A small-molecule ligand and the protein it binds are described below.
Small molecule (SMILES): CC(=O)N[C@@H]1[C@@H](O)[C@H](O)[C@@H](CO)O[C@H]1O

Sequence of chain 1.B:
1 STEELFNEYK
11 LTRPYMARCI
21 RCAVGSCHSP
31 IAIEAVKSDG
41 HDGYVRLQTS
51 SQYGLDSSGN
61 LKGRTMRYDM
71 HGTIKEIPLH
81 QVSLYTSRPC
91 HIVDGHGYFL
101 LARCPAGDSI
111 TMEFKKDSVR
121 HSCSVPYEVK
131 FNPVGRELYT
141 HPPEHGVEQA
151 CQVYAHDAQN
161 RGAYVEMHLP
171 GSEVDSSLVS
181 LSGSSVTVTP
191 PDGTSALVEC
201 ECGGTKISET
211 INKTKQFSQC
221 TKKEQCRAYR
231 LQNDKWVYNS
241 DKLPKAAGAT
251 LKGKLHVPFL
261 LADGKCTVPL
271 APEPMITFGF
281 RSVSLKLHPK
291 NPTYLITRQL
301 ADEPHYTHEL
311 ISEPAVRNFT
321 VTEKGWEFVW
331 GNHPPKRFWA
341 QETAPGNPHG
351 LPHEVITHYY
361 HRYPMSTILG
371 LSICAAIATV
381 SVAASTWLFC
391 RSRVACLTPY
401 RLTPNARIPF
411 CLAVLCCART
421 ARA

Binding-site contacts:
Ligand atom O7 contacts residue ASN212 of chain 1.B at 4.5 Å.
Ligand atom C1 contacts residue ASN212 of chain 1.B at 1.4 Å.
Ligand atom N2 contacts residue ASN212 of chain 1.B at 2.9 Å (h-bond).
Ligand atom C3 contacts residue ASN212 of chain 1.B at 3.8 Å.
Ligand atom C4 contacts residue ASN212 of chain 1.B at 4.2 Å.
Ligand atom C2 contacts residue ASN212 of chain 1.B at 2.5 Å.
Ligand atom C7 contacts residue ASN212 of chain 1.B at 3.9 Å.
Ligand atom N2 contacts residue ILE211 of chain 1.B at 4.0 Å.
Ligand atom C1 contacts residue ILE211 of chain 1.B at 4.1 Å (hydrophobic).
Ligand atom O5 contacts residue ASN212 of chain 1.B at 2.4 Å (h-bond).
Ligand atom C5 contacts residue ASN212 of chain 1.B at 3.7 Å.
Ligand atom O6 contacts residue ASN212 of chain 1.B at 4.4 Å.